Sequence of chain 1.A:
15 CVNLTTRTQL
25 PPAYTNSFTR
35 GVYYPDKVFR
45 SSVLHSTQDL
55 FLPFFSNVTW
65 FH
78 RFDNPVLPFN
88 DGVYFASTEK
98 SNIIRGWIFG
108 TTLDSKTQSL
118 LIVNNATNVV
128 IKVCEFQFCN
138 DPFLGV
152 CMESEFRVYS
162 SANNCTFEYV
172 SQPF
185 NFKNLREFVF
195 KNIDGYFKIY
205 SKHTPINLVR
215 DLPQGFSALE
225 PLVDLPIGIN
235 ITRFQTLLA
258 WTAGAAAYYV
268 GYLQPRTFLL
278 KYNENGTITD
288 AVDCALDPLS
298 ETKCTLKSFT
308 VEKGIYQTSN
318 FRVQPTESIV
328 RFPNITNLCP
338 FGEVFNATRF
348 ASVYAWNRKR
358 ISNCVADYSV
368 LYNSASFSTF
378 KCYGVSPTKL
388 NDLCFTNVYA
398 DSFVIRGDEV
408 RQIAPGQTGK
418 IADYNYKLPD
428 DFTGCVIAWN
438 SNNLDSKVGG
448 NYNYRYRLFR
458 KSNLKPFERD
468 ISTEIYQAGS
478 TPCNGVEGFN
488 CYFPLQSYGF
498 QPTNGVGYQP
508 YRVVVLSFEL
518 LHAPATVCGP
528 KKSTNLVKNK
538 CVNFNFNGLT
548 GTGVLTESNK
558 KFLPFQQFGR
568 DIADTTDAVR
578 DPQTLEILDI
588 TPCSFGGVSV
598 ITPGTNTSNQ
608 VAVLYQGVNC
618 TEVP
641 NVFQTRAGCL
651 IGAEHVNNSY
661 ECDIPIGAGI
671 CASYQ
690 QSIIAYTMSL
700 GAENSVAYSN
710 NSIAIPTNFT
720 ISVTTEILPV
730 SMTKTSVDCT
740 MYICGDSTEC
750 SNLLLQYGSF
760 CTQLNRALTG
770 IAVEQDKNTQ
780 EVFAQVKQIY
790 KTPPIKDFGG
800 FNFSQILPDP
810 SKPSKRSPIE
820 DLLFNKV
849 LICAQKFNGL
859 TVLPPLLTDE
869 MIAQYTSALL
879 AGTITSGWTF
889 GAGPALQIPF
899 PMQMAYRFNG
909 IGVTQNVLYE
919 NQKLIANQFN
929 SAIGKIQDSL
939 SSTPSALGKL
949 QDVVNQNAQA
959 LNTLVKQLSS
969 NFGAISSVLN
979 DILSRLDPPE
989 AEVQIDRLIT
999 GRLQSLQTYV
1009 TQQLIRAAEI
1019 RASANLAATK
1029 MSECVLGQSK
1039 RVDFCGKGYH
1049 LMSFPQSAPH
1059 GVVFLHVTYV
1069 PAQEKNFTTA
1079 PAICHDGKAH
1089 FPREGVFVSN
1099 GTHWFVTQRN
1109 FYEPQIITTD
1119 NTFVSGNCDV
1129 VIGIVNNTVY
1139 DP

Binding-site contacts:
Ligand atom O7 contacts residue ASN603 of chain 1.A at 3.2 Å (h-bond).
Ligand atom N2 contacts residue ASN603 of chain 1.A at 2.9 Å (h-bond).
Ligand atom C8 contacts residue ASN603 of chain 1.A at 4.4 Å.
Ligand atom C3 contacts residue ASN603 of chain 1.A at 3.8 Å.
Ligand atom C1 contacts residue ASN603 of chain 1.A at 1.4 Å.
Ligand atom C4 contacts residue ASN603 of chain 1.A at 4.3 Å.
Ligand atom O5 contacts residue ASN603 of chain 1.A at 2.4 Å (h-bond).
Ligand atom O6 contacts residue ASN603 of chain 1.A at 4.3 Å.
Ligand atom C5 contacts residue ASN603 of chain 1.A at 3.7 Å.
Ligand atom C7 contacts residue ASN603 of chain 1.A at 3.2 Å.
Ligand atom C2 contacts residue ASN603 of chain 1.A at 2.5 Å.

The small molecule below binds the protein below.
Small molecule (SMILES): CC(=O)N[C@@H]1[C@@H](O)[C@H](O)[C@@H](CO)O[C@H]1O